A small-molecule ligand and the protein it binds are described below.
Small molecule (SMILES): OC[C@H]1O[C@@H](O)[C@@H](O)[C@@H](O)[C@@H]1O

Sequence of chain 1.B:
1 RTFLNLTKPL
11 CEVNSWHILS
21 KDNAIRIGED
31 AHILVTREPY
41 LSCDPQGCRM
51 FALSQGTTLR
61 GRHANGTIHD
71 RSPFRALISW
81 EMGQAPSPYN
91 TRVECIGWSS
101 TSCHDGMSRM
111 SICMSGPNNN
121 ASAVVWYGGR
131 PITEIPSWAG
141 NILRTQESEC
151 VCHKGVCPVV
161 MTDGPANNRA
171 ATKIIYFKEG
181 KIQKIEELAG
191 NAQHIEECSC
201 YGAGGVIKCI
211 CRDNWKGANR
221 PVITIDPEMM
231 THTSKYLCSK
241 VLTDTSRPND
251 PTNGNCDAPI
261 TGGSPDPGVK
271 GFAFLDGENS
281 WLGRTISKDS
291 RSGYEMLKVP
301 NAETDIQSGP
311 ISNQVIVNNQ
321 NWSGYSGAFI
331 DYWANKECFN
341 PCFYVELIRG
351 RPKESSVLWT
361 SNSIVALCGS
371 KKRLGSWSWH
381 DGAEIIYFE

Binding-site contacts:
Ligand atom O4 contacts residue PRO310 of chain 1.B at 4.3 Å.
Ligand atom C2 contacts residue NAG2 of chain 1.F at 3.2 Å.
Ligand atom C6 contacts residue SER312 of chain 1.B at 3.5 Å.
Ligand atom O5 contacts residue ILE311 of chain 1.B at 4.3 Å.
Ligand atom C4 contacts residue MAN1 of chain 1.X at 4.3 Å.
Ligand atom C6 contacts residue MAN1 of chain 1.X at 3.7 Å.
Ligand atom O6 contacts residue MAN1 of chain 1.X at 2.5 Å.
Ligand atom C4 contacts residue NAG2 of chain 1.F at 4.2 Å.
Ligand atom C6 contacts residue PRO310 of chain 1.B at 4.1 Å (hydrophobic).
Ligand atom O5 contacts residue ASN313 of chain 1.B at 4.1 Å.
Ligand atom O5 contacts residue NAG2 of chain 1.F at 2.1 Å (h-bond).
Ligand atom C3 contacts residue NAG2 of chain 1.F at 4.3 Å.
Ligand atom O4 contacts residue MAN1 of chain 1.X at 4.1 Å.
Ligand atom O6 contacts residue SER312 of chain 1.B at 4.0 Å.
Ligand atom C5 contacts residue ILE311 of chain 1.B at 3.7 Å (hydrophobic).
Ligand atom C6 contacts residue ASN313 of chain 1.B at 4.1 Å.
Ligand atom C5 contacts residue NAG2 of chain 1.F at 3.5 Å.
Ligand atom C1 contacts residue NAG2 of chain 1.F at 2.4 Å.
Ligand atom O2 contacts residue NAG2 of chain 1.F at 3.0 Å (h-bond).
Ligand atom O6 contacts residue NAG2 of chain 1.F at 3.8 Å.
Ligand atom O6 contacts residue ASN313 of chain 1.B at 3.0 Å (h-bond).
Ligand atom C6 contacts residue ILE311 of chain 1.B at 3.5 Å (hydrophobic).
Ligand atom C6 contacts residue NAG2 of chain 1.F at 4.1 Å.
Ligand atom C5 contacts residue SER312 of chain 1.B at 4.5 Å.